Sequence of chain 4.A:
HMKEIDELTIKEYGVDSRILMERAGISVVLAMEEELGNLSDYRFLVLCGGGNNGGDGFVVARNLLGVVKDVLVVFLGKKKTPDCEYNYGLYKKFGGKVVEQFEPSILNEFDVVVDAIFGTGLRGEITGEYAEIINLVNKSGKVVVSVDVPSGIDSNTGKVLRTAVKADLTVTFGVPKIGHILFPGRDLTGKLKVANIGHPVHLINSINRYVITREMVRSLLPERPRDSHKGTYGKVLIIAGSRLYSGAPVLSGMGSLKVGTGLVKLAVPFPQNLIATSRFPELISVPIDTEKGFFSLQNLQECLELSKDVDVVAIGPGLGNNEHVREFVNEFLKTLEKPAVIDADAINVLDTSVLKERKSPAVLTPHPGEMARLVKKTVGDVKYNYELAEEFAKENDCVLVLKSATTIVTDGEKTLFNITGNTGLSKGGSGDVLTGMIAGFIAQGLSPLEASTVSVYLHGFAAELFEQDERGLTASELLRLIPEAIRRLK

A small-molecule ligand and the protein it binds are described below.
Small molecule (SMILES): CC(C)C[C@H](NC(=O)[C@H](CC1=c2ccccc2=NC1)NC(=O)[C@H](C)NC(=O)[C@H](C)N)C(=O)N[C@@H](Cc1ccccc1)C(=O)N[C@@H](CCC(=O)O)C(=O)N[C@@H](C)C=O

Binding-site contacts:
Ligand atom CE3 contacts residue LEU41 of chain 4.A at 3.8 Å (hydrophobic).
Ligand atom O contacts residue ASN207 of chain 8.A at 2.8 Å (h-bond).
Ligand atom CD2 contacts residue GLU45 of chain 8.A at 3.6 Å.
Ligand atom CD1 contacts residue ASN74 of chain 4.A at 3.7 Å.
Ligand atom CD2 contacts residue LEU41 of chain 8.A at 3.5 Å (hydrophobic).
Ligand atom CD1 contacts residue VAL205 of chain 8.A at 3.9 Å (hydrophobic).
Ligand atom CB contacts residue GLU44 of chain 4.A at 3.0 Å.
Ligand atom CH2 contacts residue ARG34 of chain 8.A at 3.6 Å.
Ligand atom CA contacts residue GLU44 of chain 4.A at 3.6 Å.
Ligand atom O contacts residue VAL205 of chain 8.A at 3.5 Å (h-bond).
Ligand atom O contacts residue LYS204 of chain 8.A at 3.8 Å.
Ligand atom C contacts residue VAL205 of chain 8.A at 3.5 Å (hydrophobic).
Ligand atom C contacts residue LEU203 of chain 8.A at 3.4 Å (hydrophobic).
Ligand atom CE1 contacts residue SER38 of chain 8.A at 3.9 Å.
Ligand atom O contacts residue ALA206 of chain 8.A at 3.2 Å.
Ligand atom CG contacts residue VAL40 of chain 4.A at 3.8 Å (hydrophobic).
Ligand atom NE1 contacts residue ASN207 of chain 8.A at 3.6 Å (h-bond).
Ligand atom CD2 contacts residue VAL40 of chain 4.A at 3.6 Å (hydrophobic).
Ligand atom CE2 contacts residue GLU45 of chain 8.A at 3.7 Å.
Ligand atom CE1 contacts residue ALA42 of chain 8.A at 3.8 Å (hydrophobic).
Ligand atom NE1 contacts residue VAL40 of chain 4.A at 3.9 Å.
Ligand atom CE2 contacts residue VAL40 of chain 4.A at 3.7 Å (hydrophobic).
Ligand atom CH2 contacts residue ILE37 of chain 4.A at 3.8 Å (hydrophobic).
Ligand atom CZ contacts residue SER38 of chain 8.A at 3.5 Å.
Ligand atom CZ contacts residue ALA42 of chain 8.A at 3.6 Å (hydrophobic).
Ligand atom CA contacts residue VAL205 of chain 8.A at 3.2 Å (hydrophobic).
Ligand atom CE1 contacts residue ALA206 of chain 8.A at 3.9 Å (hydrophobic).
Ligand atom CD1 contacts residue SER38 of chain 8.A at 3.6 Å.
Ligand atom N contacts residue VAL205 of chain 8.A at 2.9 Å (h-bond).
Ligand atom O contacts residue VAL205 of chain 8.A at 3.0 Å (h-bond).
Ligand atom CZ2 contacts residue ARG34 of chain 8.A at 3.7 Å.
Ligand atom CD1 contacts residue ASN207 of chain 8.A at 3.5 Å.
Ligand atom CE2 contacts residue ASN207 of chain 8.A at 3.5 Å.
Ligand atom N contacts residue ASN49 of chain 4.A at 3.3 Å (h-bond).
Ligand atom O contacts residue ASN207 of chain 8.A at 3.1 Å (h-bond).
Ligand atom N contacts residue GLU44 of chain 4.A at 3.7 Å.
Ligand atom N contacts residue GLU44 of chain 4.A at 3.1 Å (salt-bridge).
Ligand atom CZ2 contacts residue ASN207 of chain 8.A at 3.8 Å.
Ligand atom NE1 contacts residue ASN74 of chain 4.A at 2.9 Å (h-bond).
Ligand atom CZ2 contacts residue ASN74 of chain 4.A at 3.6 Å.

Sequence of chain 8.A:
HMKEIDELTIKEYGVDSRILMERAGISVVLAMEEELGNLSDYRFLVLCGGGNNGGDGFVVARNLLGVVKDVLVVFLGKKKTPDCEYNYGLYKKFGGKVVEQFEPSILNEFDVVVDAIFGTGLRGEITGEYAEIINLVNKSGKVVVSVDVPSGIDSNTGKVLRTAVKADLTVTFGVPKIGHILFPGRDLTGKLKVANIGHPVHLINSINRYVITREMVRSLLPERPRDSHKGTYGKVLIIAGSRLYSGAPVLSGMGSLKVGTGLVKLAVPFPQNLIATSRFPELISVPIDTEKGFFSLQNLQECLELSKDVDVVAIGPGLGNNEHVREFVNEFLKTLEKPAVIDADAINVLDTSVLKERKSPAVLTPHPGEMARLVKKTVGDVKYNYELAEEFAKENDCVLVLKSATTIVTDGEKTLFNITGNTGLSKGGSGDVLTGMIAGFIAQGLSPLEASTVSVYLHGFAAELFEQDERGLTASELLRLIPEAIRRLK